Sequence of chain 1.A:
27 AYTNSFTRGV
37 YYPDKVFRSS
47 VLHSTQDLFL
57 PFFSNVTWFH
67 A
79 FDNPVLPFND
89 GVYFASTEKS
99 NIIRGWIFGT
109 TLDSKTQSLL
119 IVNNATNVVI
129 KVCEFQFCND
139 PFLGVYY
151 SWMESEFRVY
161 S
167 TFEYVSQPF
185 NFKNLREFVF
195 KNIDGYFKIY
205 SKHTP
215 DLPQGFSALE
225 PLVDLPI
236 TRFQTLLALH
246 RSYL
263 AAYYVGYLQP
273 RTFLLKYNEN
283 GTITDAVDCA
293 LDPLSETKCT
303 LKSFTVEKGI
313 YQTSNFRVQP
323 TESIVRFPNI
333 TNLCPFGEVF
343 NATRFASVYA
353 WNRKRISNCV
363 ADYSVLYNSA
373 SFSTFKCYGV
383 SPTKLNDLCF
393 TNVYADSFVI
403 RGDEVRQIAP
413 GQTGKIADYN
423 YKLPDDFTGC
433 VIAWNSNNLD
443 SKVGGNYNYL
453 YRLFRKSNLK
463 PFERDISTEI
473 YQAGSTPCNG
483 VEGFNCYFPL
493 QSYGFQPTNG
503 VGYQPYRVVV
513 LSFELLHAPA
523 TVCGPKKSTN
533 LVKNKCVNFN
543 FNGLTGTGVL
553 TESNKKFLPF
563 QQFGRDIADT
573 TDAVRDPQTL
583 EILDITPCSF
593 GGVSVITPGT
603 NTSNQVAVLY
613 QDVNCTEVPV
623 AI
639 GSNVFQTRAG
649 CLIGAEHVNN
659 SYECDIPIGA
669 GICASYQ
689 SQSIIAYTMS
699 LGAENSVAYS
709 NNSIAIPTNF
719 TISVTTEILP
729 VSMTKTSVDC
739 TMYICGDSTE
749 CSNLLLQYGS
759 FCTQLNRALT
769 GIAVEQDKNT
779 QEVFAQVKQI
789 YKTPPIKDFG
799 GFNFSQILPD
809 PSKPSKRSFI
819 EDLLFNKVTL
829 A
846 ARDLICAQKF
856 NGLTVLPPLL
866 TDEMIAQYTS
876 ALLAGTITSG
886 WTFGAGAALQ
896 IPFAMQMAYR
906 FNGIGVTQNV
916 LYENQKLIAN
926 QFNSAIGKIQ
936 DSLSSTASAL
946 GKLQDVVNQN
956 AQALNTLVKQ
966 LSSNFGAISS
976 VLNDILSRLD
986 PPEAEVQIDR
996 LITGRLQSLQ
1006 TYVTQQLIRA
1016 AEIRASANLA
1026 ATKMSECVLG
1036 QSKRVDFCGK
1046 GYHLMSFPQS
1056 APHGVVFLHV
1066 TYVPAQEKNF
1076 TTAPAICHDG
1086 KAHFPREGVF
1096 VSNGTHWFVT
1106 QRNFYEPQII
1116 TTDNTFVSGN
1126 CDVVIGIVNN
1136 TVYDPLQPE

The protein below binds the small molecule below.
Small molecule (SMILES): CC(=O)N[C@@H]1[C@@H](O)[C@H](O)[C@@H](CO)O[C@H]1O

Binding-site contacts:
Ligand atom O6 contacts residue THR604 of chain 1.A at 3.5 Å (h-bond).
Ligand atom O5 contacts residue THR604 of chain 1.A at 3.4 Å (h-bond).
Ligand atom C2 contacts residue ASN603 of chain 1.A at 2.5 Å.
Ligand atom N2 contacts residue ASN603 of chain 1.A at 2.9 Å (h-bond).
Ligand atom C4 contacts residue ASN603 of chain 1.A at 4.3 Å.
Ligand atom C3 contacts residue ASN603 of chain 1.A at 3.8 Å.
Ligand atom C6 contacts residue THR604 of chain 1.A at 3.2 Å.
Ligand atom C5 contacts residue ASN603 of chain 1.A at 3.5 Å.
Ligand atom C1 contacts residue ASN603 of chain 1.A at 1.4 Å.
Ligand atom C7 contacts residue ASN603 of chain 1.A at 4.1 Å.
Ligand atom O5 contacts residue ASN603 of chain 1.A at 2.5 Å (h-bond).
Ligand atom C5 contacts residue THR604 of chain 1.A at 3.9 Å.
Ligand atom C6 contacts residue ASN603 of chain 1.A at 4.2 Å.